Sequence of chain 1.A:
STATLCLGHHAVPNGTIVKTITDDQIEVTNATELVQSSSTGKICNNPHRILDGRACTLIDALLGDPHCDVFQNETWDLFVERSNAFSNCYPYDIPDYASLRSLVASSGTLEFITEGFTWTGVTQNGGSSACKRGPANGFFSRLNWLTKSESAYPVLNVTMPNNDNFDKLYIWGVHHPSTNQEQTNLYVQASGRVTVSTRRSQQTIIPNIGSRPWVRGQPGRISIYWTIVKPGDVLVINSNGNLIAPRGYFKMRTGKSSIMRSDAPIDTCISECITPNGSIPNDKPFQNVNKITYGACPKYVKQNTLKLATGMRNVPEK

Sequence of chain 1.C:
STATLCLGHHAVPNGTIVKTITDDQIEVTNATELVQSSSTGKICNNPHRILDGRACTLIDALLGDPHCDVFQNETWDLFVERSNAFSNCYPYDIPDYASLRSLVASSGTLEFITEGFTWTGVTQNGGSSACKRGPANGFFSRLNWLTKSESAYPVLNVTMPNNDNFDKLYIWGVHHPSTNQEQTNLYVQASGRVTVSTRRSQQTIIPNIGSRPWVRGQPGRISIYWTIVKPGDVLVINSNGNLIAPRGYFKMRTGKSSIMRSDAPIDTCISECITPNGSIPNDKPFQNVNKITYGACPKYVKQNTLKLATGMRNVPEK

A protein and the small-molecule ligand that binds it are described below.
Small molecule (SMILES): CC(=O)N[C@@H]1[C@@H](O)[C@H](O)[C@@H](CO)O[C@@H]1O

Binding-site contacts:
Ligand atom C5 contacts residue THR167 of chain 1.C at 3.8 Å.
Ligand atom C6 contacts residue NAG1 of chain 1.L at 3.4 Å.
Ligand atom O4 contacts residue NAG1 of chain 1.L at 2.1 Å (h-bond).
Ligand atom O6 contacts residue NAG1 of chain 1.L at 4.0 Å.
Ligand atom O4 contacts residue TRP222 of chain 1.A at 4.2 Å.
Ligand atom C5 contacts residue NAG1 of chain 1.L at 4.3 Å.
Ligand atom O1 contacts residue ASN165 of chain 1.C at 2.1 Å (h-bond).
Ligand atom C2 contacts residue ASN165 of chain 1.C at 3.8 Å.
Ligand atom O3 contacts residue NAG1 of chain 1.L at 3.2 Å (h-bond).
Ligand atom O5 contacts residue ASN165 of chain 1.C at 2.7 Å (h-bond).
Ligand atom C6 contacts residue VAL244 of chain 1.C at 4.4 Å (hydrophobic).
Ligand atom O4 contacts residue ARG220 of chain 1.A at 4.5 Å.
Ligand atom C6 contacts residue THR167 of chain 1.C at 2.8 Å.
Ligand atom O1 contacts residue SER219 of chain 1.A at 3.5 Å.
Ligand atom C5 contacts residue ASN165 of chain 1.C at 3.9 Å.
Ligand atom C4 contacts residue NAG1 of chain 1.L at 3.0 Å.
Ligand atom O5 contacts residue THR167 of chain 1.C at 3.7 Å.
Ligand atom C3 contacts residue NAG1 of chain 1.L at 3.6 Å.
Ligand atom N2 contacts residue ASN165 of chain 1.C at 3.9 Å.
Ligand atom O6 contacts residue THR167 of chain 1.C at 3.0 Å (h-bond).
Ligand atom N2 contacts residue SER219 of chain 1.A at 4.1 Å.
Ligand atom C1 contacts residue ASN165 of chain 1.C at 2.5 Å.